A protein and the small-molecule ligand that binds it are described below.
Small molecule (SMILES): Cc1cn([C@H]2C[C@H](O)[C@@H](CO[P](=O)(O)O[C@H]3C[C@H](n4cnc5c(=O)[nH]c(N)nc54)O[C@@H]3CO[P](=O)(O)O[C@H]3C[C@H](n4ccc(N)nc4=O)O[C@@H]3COP(=O)=O)O2)c(=O)[nH]c1=O

Sequence of chain 10.A:
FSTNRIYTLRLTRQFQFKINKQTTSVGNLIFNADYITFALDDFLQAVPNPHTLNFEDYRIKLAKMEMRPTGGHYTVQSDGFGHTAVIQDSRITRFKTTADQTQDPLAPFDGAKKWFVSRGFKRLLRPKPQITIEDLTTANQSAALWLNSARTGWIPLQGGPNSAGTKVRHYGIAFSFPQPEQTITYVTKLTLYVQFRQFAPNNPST

Binding-site contacts:
Ligand atom OP1 contacts residue ARG61 of chain 10.E at 4.0 Å.
Ligand atom N7 contacts residue TYR244 of chain 10.E at 3.8 Å.
Ligand atom C2 contacts residue THR59 of chain 10.E at 3.5 Å.
Ligand atom P contacts residue ARG61 of chain 10.E at 3.6 Å.
Ligand atom N3 contacts residue THR59 of chain 10.E at 3.3 Å (h-bond).
Ligand atom N4 contacts residue LYS173 of chain 10.E at 4.0 Å.
Ligand atom O6 contacts residue LEU175 of chain 10.E at 3.9 Å.
Ligand atom O2 contacts residue GLN246 of chain 10.E at 2.7 Å (h-bond).
Ligand atom O5' contacts residue TYR244 of chain 10.E at 3.9 Å.
Ligand atom C1' contacts residue LYS112 of chain 10.E at 3.8 Å.
Ligand atom N7 contacts residue LYS115 of chain 10.E at 2.9 Å (salt-bridge).
Ligand atom P contacts residue PHE52 of chain 1.E at 3.9 Å.
Ligand atom C5 contacts residue LEU175 of chain 10.E at 3.8 Å (hydrophobic).
Ligand atom C5 contacts residue LYS173 of chain 10.E at 4.0 Å.
Ligand atom N9 contacts residue LEU175 of chain 10.E at 3.7 Å.
Ligand atom C2 contacts residue GLN246 of chain 10.E at 3.9 Å.
Ligand atom OP2 contacts residue LYS115 of chain 10.E at 3.8 Å.
Ligand atom C6 contacts residue LYS115 of chain 10.E at 3.8 Å.
Ligand atom C2' contacts residue TYR244 of chain 10.E at 3.7 Å (hydrophobic).
Ligand atom OP2 contacts residue TYR244 of chain 10.E at 3.1 Å (h-bond).
Ligand atom OP2 contacts residue LYS165 of chain 10.A at 3.3 Å (salt-bridge).
Ligand atom C8 contacts residue LYS115 of chain 10.E at 4.0 Å.
Ligand atom C7 contacts residue PHE52 of chain 1.E at 3.7 Å (hydrophobic).
Ligand atom OP1 contacts residue LYS165 of chain 10.A at 2.7 Å (salt-bridge).
Ligand atom C5 contacts residue LYS115 of chain 10.E at 3.7 Å.
Ligand atom C8 contacts residue TYR244 of chain 10.E at 3.1 Å (hydrophobic).
Ligand atom OP1 contacts residue PHE52 of chain 1.E at 3.0 Å (h-bond).
Ligand atom O2 contacts residue THR59 of chain 10.E at 3.3 Å (h-bond).
Ligand atom C4 contacts residue LEU175 of chain 10.E at 3.7 Å (hydrophobic).
Ligand atom C6 contacts residue LEU175 of chain 10.E at 3.7 Å (hydrophobic).
Ligand atom OP1 contacts residue LYS164 of chain 10.A at 3.4 Å.
Ligand atom OP2 contacts residue ARG61 of chain 10.E at 2.8 Å (salt-bridge).
Ligand atom O3' contacts residue LYS112 of chain 10.E at 3.2 Å.
Ligand atom O4 contacts residue ARG56 of chain 1.E at 3.1 Å (salt-bridge).
Ligand atom O3' contacts residue ARG61 of chain 10.E at 3.9 Å.
Ligand atom P contacts residue LYS165 of chain 10.A at 4.0 Å.
Ligand atom O6 contacts residue LYS115 of chain 10.E at 3.3 Å (salt-bridge).
Ligand atom O6 contacts residue LYS173 of chain 10.E at 3.1 Å.
Ligand atom C8 contacts residue LEU175 of chain 10.E at 3.8 Å (hydrophobic).
Ligand atom N7 contacts residue LEU175 of chain 10.E at 3.9 Å.

Sequence of chain 10.E:
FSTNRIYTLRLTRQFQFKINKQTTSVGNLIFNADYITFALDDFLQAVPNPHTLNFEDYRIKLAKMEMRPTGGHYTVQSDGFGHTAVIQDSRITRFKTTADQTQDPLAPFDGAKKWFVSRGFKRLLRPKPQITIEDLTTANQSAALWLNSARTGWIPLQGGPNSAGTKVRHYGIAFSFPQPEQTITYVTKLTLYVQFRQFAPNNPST

Sequence of chain 1.E:
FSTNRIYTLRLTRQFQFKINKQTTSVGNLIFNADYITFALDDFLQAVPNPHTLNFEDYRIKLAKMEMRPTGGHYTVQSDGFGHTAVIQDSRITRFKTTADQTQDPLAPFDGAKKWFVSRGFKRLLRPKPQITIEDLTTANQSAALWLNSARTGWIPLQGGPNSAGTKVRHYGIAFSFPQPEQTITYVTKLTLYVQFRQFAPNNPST